Sequence of chain 1.A:
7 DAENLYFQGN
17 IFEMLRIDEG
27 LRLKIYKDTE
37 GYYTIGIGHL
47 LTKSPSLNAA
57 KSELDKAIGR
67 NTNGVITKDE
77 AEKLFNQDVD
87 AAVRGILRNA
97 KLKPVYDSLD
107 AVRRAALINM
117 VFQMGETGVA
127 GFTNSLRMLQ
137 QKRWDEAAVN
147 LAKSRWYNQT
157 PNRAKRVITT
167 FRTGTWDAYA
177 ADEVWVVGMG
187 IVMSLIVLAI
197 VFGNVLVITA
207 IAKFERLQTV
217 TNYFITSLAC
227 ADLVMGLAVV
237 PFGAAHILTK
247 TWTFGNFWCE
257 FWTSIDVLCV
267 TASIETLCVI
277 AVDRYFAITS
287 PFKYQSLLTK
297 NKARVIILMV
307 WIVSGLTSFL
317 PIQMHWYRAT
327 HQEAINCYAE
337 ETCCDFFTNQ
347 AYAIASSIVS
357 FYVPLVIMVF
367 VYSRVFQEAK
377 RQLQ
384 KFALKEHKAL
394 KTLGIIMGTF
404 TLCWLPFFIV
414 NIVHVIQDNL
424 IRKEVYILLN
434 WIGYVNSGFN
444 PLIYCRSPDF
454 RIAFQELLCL

Binding-site contacts:
Ligand atom C11 contacts residue ILE243 of chain 1.A at 4.1 Å (hydrophobic).
Ligand atom C10 contacts residue LEU431 of chain 1.A at 4.2 Å (hydrophobic).
Ligand atom O19 contacts residue MET185 of chain 1.A at 4.2 Å.
Ligand atom C12 contacts residue MET185 of chain 1.A at 4.1 Å (hydrophobic).
Ligand atom C09 contacts residue MET189 of chain 1.A at 3.9 Å (hydrophobic).
Ligand atom O19 contacts residue ILE243 of chain 1.A at 4.3 Å.
Ligand atom C17 contacts residue GLU427 of chain 1.A at 3.9 Å.
Ligand atom C11 contacts residue MET189 of chain 1.A at 3.7 Å (hydrophobic).
Ligand atom C13 contacts residue ILE243 of chain 1.A at 3.9 Å (hydrophobic).
Ligand atom C10 contacts residue MET189 of chain 1.A at 3.9 Å (hydrophobic).
Ligand atom O16 contacts residue ILE243 of chain 1.A at 3.9 Å.
Ligand atom O15 contacts residue GLU427 of chain 1.A at 4.2 Å.
Ligand atom C09 contacts residue TRP434 of chain 1.A at 3.6 Å (hydrophobic).
Ligand atom C08 contacts residue TRP434 of chain 1.A at 4.2 Å (hydrophobic).
Ligand atom O21 contacts residue GLU427 of chain 1.A at 3.6 Å.
Ligand atom C13 contacts residue ILE430 of chain 1.A at 3.9 Å (hydrophobic).
Ligand atom C11 contacts residue TRP434 of chain 1.A at 4.4 Å (hydrophobic).
Ligand atom C14 contacts residue ILE243 of chain 1.A at 4.4 Å (hydrophobic).
Ligand atom C07 contacts residue LEU431 of chain 1.A at 4.0 Å (hydrophobic).
Ligand atom C07 contacts residue TRP434 of chain 1.A at 4.1 Å (hydrophobic).

A protein and the small-molecule ligand that binds it are described below.
Small molecule (SMILES): CCCCCCC=CCCCCCC(=O)OC[C@@H](O)CO